The protein below binds the small molecule below.
Small molecule (SMILES): CC(=O)N[C@@H]1[C@@H](O)[C@H](O)[C@@H](CO)O[C@H]1O

Binding-site contacts:
Ligand atom O6 contacts residue ASN243 of chain 1.L at 4.4 Å.
Ligand atom C1 contacts residue ASN243 of chain 1.L at 3.2 Å.
Ligand atom C5 contacts residue ASN256 of chain 1.L at 4.1 Å.
Ligand atom O5 contacts residue ASN243 of chain 1.L at 2.8 Å (h-bond).
Ligand atom C2 contacts residue VAL255 of chain 1.L at 3.2 Å (hydrophobic).
Ligand atom C2 contacts residue ASN243 of chain 1.L at 3.3 Å.
Ligand atom C8 contacts residue VAL255 of chain 1.L at 3.8 Å (hydrophobic).
Ligand atom O7 contacts residue ASN243 of chain 1.L at 2.7 Å (h-bond).
Ligand atom O5 contacts residue VAL255 of chain 1.L at 4.1 Å.
Ligand atom N2 contacts residue VAL255 of chain 1.L at 2.7 Å (h-bond).
Ligand atom C1 contacts residue ASN256 of chain 1.L at 3.6 Å.
Ligand atom C5 contacts residue ASN243 of chain 1.L at 4.2 Å.
Ligand atom N2 contacts residue ASN243 of chain 1.L at 3.8 Å.
Ligand atom C1 contacts residue VAL255 of chain 1.L at 2.8 Å (hydrophobic).
Ligand atom C7 contacts residue ASN243 of chain 1.L at 3.6 Å.
Ligand atom C8 contacts residue SER3 of chain 1.L at 3.8 Å.
Ligand atom O7 contacts residue VAL255 of chain 1.L at 4.2 Å.
Ligand atom O5 contacts residue ASN256 of chain 1.L at 3.3 Å (h-bond).
Ligand atom C7 contacts residue VAL255 of chain 1.L at 3.4 Å (hydrophobic).
Ligand atom C3 contacts residue VAL255 of chain 1.L at 4.0 Å (hydrophobic).

Sequence of chain 1.L:
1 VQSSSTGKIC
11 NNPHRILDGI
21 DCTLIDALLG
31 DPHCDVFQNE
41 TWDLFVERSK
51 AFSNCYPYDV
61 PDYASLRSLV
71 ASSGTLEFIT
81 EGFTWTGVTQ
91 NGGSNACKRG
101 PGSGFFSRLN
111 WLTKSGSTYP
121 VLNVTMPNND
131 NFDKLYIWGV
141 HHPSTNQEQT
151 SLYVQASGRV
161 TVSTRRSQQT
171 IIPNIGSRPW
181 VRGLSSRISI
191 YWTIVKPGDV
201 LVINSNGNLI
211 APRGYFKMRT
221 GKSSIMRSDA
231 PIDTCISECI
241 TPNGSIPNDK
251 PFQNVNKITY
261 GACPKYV